Sequence of chain 1.B:
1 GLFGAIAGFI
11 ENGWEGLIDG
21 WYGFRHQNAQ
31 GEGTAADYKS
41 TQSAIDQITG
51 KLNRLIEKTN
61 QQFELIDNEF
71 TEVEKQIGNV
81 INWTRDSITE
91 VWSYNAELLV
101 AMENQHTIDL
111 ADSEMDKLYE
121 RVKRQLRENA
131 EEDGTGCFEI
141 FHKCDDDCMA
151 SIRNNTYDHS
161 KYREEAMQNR

This small molecule binds to this protein.
Small molecule (SMILES): CC(=O)N[C@@H]1[C@@H](O)[C@H](O)[C@@H](CO)O[C@H]1O

Binding-site contacts:
Ligand atom C3 contacts residue ASN82 of chain 1.B at 3.8 Å.
Ligand atom C5 contacts residue ASN82 of chain 1.B at 3.5 Å.
Ligand atom C8 contacts residue LYS75 of chain 1.B at 4.3 Å.
Ligand atom N2 contacts residue ASN82 of chain 1.B at 3.0 Å (h-bond).
Ligand atom C7 contacts residue ASN82 of chain 1.B at 3.0 Å.
Ligand atom C1 contacts residue ASN82 of chain 1.B at 1.4 Å.
Ligand atom O5 contacts residue ASN82 of chain 1.B at 2.2 Å (h-bond).
Ligand atom C4 contacts residue ASN82 of chain 1.B at 4.1 Å.
Ligand atom C8 contacts residue GLU72 of chain 1.B at 4.0 Å.
Ligand atom O3 contacts residue GLU72 of chain 1.B at 4.1 Å.
Ligand atom O7 contacts residue ASN82 of chain 1.B at 2.1 Å.
Ligand atom C7 contacts residue GLY78 of chain 1.B at 3.5 Å.
Ligand atom C8 contacts residue ASN79 of chain 1.B at 3.3 Å.
Ligand atom C8 contacts residue ASN82 of chain 1.B at 4.3 Å.
Ligand atom C8 contacts residue GLY78 of chain 1.B at 3.5 Å.
Ligand atom C7 contacts residue ASN79 of chain 1.B at 3.9 Å.
Ligand atom O7 contacts residue ASN79 of chain 1.B at 3.8 Å.
Ligand atom C2 contacts residue ASN82 of chain 1.B at 2.5 Å.
Ligand atom O7 contacts residue GLY78 of chain 1.B at 3.0 Å (h-bond).